This protein binds this small molecule.
Small molecule (SMILES): Nc1ccn([C@@H]2O[C@H](CO[P](=O)(O)O[C@H]3[C@@H](O)[C@H](n4ccc(=O)[nH]c4=O)O[C@@H]3CO[P](=O)(O)O[C@H]3[C@@H](O)[C@H](n4ccc(=O)[nH]c4=O)O[C@@H]3COP(=O)=O)[C@@H](O[P](=O)(O)OC[C@H]3O[C@@H](n4ccc(=O)[nH]c4=O)[C@H](O)[C@@H]3O[P](=O)(O)OC[C@H]3O[C@@H](n4ccc(=O)[nH]c4=O)[C@H](O)[C@@H]3O[P](=O)(O)OC[C@H]3O[C@@H](n4ccc(N)nc4=O)[C@H](O)[C@@H]3O[P](=O)(O)OC[C@H]3O[C@@H](n4ccc(=O)[nH]c4=O)[C@H](O)[C@@H]3O[P](=O)(O)OC[C@H]3O[C@@H](n4cnc5c(N)ncnc54)[C@H](O)[C@@H]3O[P](=O)(O)OC[C@H]3O[C@@H](n4cnc5c(N)ncnc54)[C@H](O)[C@@H]3O)[C@H]2O)c(=O)n1

Sequence of chain 1.MA:
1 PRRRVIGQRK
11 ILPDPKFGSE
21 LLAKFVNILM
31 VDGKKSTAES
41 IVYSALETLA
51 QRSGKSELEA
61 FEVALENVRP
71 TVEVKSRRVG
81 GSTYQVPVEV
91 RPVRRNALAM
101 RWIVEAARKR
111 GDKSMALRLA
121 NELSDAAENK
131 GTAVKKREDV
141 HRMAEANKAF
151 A

Binding-site contacts:
Ligand atom N3 contacts residue GLY132 of chain 1.CB at 2.7 Å (h-bond).
Ligand atom N3 contacts residue ARG208 of chain 1.CB at 3.3 Å (salt-bridge).
Ligand atom O2 contacts residue GLY132 of chain 1.CB at 3.0 Å (h-bond).
Ligand atom N3 contacts residue GLU135 of chain 1.CB at 3.7 Å.
Ligand atom C2 contacts residue HIS209 of chain 1.CB at 3.3 Å.
Ligand atom C5 contacts residue ARG208 of chain 1.CB at 3.4 Å.
Ligand atom C2 contacts residue ARG208 of chain 1.CB at 3.6 Å.
Ligand atom O4 contacts residue SER82 of chain 1.MA at 3.7 Å.
Ligand atom N6 contacts residue SER200 of chain 1.CB at 2.8 Å (h-bond).
Ligand atom O2 contacts residue THR134 of chain 1.CB at 3.5 Å (h-bond).
Ligand atom O4 contacts residue GLU135 of chain 1.CB at 3.2 Å (salt-bridge).
Ligand atom N3 contacts residue THR134 of chain 1.CB at 3.3 Å (h-bond).
Ligand atom O2 contacts residue GLY133 of chain 1.CB at 3.3 Å.
Ligand atom N1 contacts residue HIS209 of chain 1.CB at 3.3 Å (h-bond).
Ligand atom C4 contacts residue ARG208 of chain 1.CB at 3.1 Å.
Ligand atom C6 contacts residue HIS209 of chain 1.CB at 3.4 Å.
Ligand atom C5 contacts residue GLY81 of chain 1.MA at 3.5 Å.
Ligand atom C8 contacts residue GLY132 of chain 1.CB at 3.6 Å.
Ligand atom N6 contacts residue HIS209 of chain 1.CB at 3.5 Å (h-bond).
Ligand atom O2' contacts residue ARG208 of chain 1.CB at 3.6 Å.
Ligand atom O4 contacts residue GLY81 of chain 1.MA at 3.1 Å (h-bond).
Ligand atom C4 contacts residue GLY132 of chain 1.CB at 3.7 Å.
Ligand atom C2 contacts residue THR134 of chain 1.CB at 3.7 Å.
Ligand atom C6 contacts residue THR210 of chain 1.CB at 3.5 Å.
Ligand atom C3' contacts residue ARG207 of chain 1.CB at 3.4 Å.
Ligand atom O3' contacts residue ARG207 of chain 1.CB at 3.7 Å.
Ligand atom N1 contacts residue ARG208 of chain 1.CB at 3.6 Å.
Ligand atom C5' contacts residue ARG207 of chain 1.CB at 3.4 Å.
Ligand atom C5 contacts residue HIS209 of chain 1.CB at 3.3 Å.
Ligand atom C2' contacts residue ARG208 of chain 1.CB at 3.7 Å.
Ligand atom N9 contacts residue ARG208 of chain 1.CB at 3.5 Å (salt-bridge).
Ligand atom C2 contacts residue GLY132 of chain 1.CB at 3.2 Å.
Ligand atom C4 contacts residue GLY81 of chain 1.MA at 3.6 Å.
Ligand atom C4 contacts residue HIS209 of chain 1.CB at 3.4 Å.
Ligand atom P contacts residue LYS43 of chain 1.RA at 3.6 Å.
Ligand atom N3 contacts residue HIS209 of chain 1.CB at 3.6 Å (h-bond).
Ligand atom C6 contacts residue ARG208 of chain 1.CB at 3.8 Å.
Ligand atom N7 contacts residue GLY132 of chain 1.CB at 3.4 Å (h-bond).
Ligand atom N6 contacts residue THR210 of chain 1.CB at 2.5 Å (h-bond).
Ligand atom OP1 contacts residue LYS43 of chain 1.RA at 2.5 Å (salt-bridge).

Sequence of chain 1.CB:
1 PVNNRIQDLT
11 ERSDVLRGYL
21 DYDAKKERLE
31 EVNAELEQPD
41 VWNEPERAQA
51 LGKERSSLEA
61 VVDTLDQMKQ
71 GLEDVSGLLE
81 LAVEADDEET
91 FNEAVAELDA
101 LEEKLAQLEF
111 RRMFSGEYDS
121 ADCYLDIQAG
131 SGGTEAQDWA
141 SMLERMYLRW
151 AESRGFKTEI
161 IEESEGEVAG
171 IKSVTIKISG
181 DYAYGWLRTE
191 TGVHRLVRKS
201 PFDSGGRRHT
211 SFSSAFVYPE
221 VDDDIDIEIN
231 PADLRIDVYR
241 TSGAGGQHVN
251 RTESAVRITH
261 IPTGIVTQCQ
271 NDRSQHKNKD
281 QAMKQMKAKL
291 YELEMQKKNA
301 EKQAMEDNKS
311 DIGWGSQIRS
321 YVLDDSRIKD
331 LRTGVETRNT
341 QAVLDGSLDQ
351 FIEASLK

Sequence of chain 1.RA:
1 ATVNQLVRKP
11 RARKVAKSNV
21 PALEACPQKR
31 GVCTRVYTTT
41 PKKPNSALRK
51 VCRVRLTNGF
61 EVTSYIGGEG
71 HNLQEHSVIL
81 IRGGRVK

Sequence of chain 1.QA:
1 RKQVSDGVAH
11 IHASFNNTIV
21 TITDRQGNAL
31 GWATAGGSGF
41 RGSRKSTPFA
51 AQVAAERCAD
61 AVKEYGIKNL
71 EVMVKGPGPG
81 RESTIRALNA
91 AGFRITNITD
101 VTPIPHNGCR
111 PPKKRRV